A small-molecule ligand and the protein it binds are described below.
Small molecule (SMILES): Nc1nc2c(ncn2C[C@@H](CO)OCCP(=O)(O)O)c(=O)[nH]1

Sequence of chain 1.D:
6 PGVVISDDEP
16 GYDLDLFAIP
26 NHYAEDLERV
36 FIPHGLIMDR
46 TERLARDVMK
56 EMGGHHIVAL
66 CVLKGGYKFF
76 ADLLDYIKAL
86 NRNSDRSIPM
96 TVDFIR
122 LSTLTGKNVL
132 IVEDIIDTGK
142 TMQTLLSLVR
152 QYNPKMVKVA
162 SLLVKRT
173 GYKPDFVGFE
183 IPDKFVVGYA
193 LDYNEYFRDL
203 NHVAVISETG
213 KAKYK

Binding-site contacts:
Ligand atom OAC contacts residue THR139 of chain 1.D at 3.7 Å.
Ligand atom N1 contacts residue PHE187 of chain 1.D at 3.6 Å.
Ligand atom C8 contacts residue ASP138 of chain 1.D at 3.6 Å.
Ligand atom N2 contacts residue VAL188 of chain 1.D at 3.2 Å (h-bond).
Ligand atom OAD contacts residue ASP135 of chain 1.D at 3.5 Å (salt-bridge).
Ligand atom C6 contacts residue PHE187 of chain 1.D at 3.7 Å (hydrophobic).
Ligand atom PAV contacts residue THR142 of chain 1.D at 3.6 Å.
Ligand atom O6 contacts residue PHE187 of chain 1.D at 3.4 Å.
Ligand atom C4 contacts residue PHE187 of chain 1.D at 3.8 Å (hydrophobic).
Ligand atom C5 contacts residue ILE136 of chain 1.D at 3.7 Å (hydrophobic).
Ligand atom O6 contacts residue LYS186 of chain 1.D at 3.5 Å (salt-bridge).
Ligand atom N7 contacts residue ILE136 of chain 1.D at 3.8 Å.
Ligand atom O6 contacts residue VAL188 of chain 1.D at 3.0 Å (h-bond).
Ligand atom C6 contacts residue ILE136 of chain 1.D at 3.6 Å (hydrophobic).
Ligand atom C2 contacts residue PHE187 of chain 1.D at 3.4 Å (hydrophobic).
Ligand atom C2 contacts residue VAL188 of chain 1.D at 3.4 Å (hydrophobic).
Ligand atom N1 contacts residue VAL188 of chain 1.D at 2.8 Å (h-bond).
Ligand atom N7 contacts residue LYS166 of chain 1.D at 3.1 Å (salt-bridge).
Ligand atom OAF contacts residue ASP138 of chain 1.D at 3.1 Å.
Ligand atom PAV contacts residue ASP138 of chain 1.D at 3.6 Å.
Ligand atom OAE contacts residue THR139 of chain 1.D at 3.0 Å (h-bond).
Ligand atom OAE contacts residue ASP138 of chain 1.D at 2.8 Å (salt-bridge).
Ligand atom OAE contacts residue GLY140 of chain 1.D at 2.7 Å (h-bond).
Ligand atom OAC contacts residue THR142 of chain 1.D at 2.2 Å (h-bond).
Ligand atom OAO contacts residue ILE136 of chain 1.D at 3.6 Å.
Ligand atom O6 contacts residue ILE136 of chain 1.D at 3.6 Å.
Ligand atom OAD contacts residue ILE136 of chain 1.D at 3.5 Å.
Ligand atom O6 contacts residue LYS166 of chain 1.D at 2.8 Å (salt-bridge).
Ligand atom C5 contacts residue LYS166 of chain 1.D at 3.5 Å.
Ligand atom N3 contacts residue PHE187 of chain 1.D at 3.7 Å.
Ligand atom OAF contacts residue THR139 of chain 1.D at 2.9 Å (h-bond).
Ligand atom C6 contacts residue VAL188 of chain 1.D at 3.7 Å (hydrophobic).
Ligand atom PAV contacts residue THR139 of chain 1.D at 3.6 Å.
Ligand atom N2 contacts residue PHE187 of chain 1.D at 3.5 Å.
Ligand atom CAH contacts residue ILE136 of chain 1.D at 3.6 Å (hydrophobic).
Ligand atom C6 contacts residue LYS166 of chain 1.D at 3.5 Å.
Ligand atom OAD contacts residue MG1 of chain 1.L at 3.0 Å.
Ligand atom CAJ contacts residue ASP138 of chain 1.D at 3.7 Å.
Ligand atom N2 contacts residue ASP194 of chain 1.D at 3.0 Å (salt-bridge).
Ligand atom CAJ contacts residue ILE136 of chain 1.D at 3.7 Å (hydrophobic).